Sequence of chain 1.A:
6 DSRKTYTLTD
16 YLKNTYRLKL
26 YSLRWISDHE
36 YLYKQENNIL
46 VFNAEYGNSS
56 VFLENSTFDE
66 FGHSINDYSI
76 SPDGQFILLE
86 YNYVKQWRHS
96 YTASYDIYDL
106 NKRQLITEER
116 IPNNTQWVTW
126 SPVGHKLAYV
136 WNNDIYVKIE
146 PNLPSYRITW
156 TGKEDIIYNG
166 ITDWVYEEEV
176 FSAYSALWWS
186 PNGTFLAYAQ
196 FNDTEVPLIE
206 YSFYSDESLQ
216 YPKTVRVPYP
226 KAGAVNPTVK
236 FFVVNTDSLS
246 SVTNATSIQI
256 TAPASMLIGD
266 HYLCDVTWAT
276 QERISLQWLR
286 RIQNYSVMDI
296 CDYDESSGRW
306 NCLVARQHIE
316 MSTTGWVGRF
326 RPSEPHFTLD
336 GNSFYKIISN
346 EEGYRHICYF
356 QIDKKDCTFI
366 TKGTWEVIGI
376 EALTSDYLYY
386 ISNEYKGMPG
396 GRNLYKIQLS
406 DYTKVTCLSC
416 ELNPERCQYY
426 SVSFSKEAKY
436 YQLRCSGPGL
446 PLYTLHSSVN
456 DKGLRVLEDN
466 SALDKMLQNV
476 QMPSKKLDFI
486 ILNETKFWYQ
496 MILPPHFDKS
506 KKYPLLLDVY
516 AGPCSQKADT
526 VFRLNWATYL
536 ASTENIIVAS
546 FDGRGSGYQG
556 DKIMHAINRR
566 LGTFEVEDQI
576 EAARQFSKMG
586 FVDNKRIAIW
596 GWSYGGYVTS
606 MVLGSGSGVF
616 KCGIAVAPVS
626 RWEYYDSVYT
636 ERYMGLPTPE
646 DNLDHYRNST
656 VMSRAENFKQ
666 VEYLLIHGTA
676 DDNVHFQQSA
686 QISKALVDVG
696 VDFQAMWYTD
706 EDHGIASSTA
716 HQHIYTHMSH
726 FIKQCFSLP

Binding-site contacts:
Ligand atom O6 contacts residue GLU200 of chain 1.A at 3.4 Å (salt-bridge).
Ligand atom O6 contacts residue THR199 of chain 1.A at 3.8 Å.
Ligand atom C7 contacts residue ASN197 of chain 1.A at 3.5 Å.
Ligand atom C2 contacts residue ASN197 of chain 1.A at 2.5 Å.
Ligand atom C5 contacts residue ASN197 of chain 1.A at 3.6 Å.
Ligand atom O5 contacts residue ASN197 of chain 1.A at 2.3 Å (h-bond).
Ligand atom C6 contacts residue GLU200 of chain 1.A at 4.5 Å.
Ligand atom C1 contacts residue THR199 of chain 1.A at 3.3 Å.
Ligand atom C3 contacts residue ASN197 of chain 1.A at 3.8 Å.
Ligand atom O5 contacts residue THR199 of chain 1.A at 3.7 Å.
Ligand atom N2 contacts residue ASN197 of chain 1.A at 3.1 Å (h-bond).
Ligand atom O7 contacts residue THR156 of chain 1.A at 4.3 Å.
Ligand atom N2 contacts residue ILE162 of chain 1.A at 3.7 Å.
Ligand atom C4 contacts residue ASN197 of chain 1.A at 4.3 Å.
Ligand atom C8 contacts residue LYS235 of chain 1.A at 4.1 Å.
Ligand atom C8 contacts residue ASN197 of chain 1.A at 3.4 Å.
Ligand atom C5 contacts residue THR199 of chain 1.A at 3.9 Å.
Ligand atom O7 contacts residue ILE162 of chain 1.A at 3.7 Å.
Ligand atom C2 contacts residue THR199 of chain 1.A at 4.4 Å.
Ligand atom C8 contacts residue GLN195 of chain 1.A at 4.1 Å.
Ligand atom C1 contacts residue ILE162 of chain 1.A at 4.2 Å (hydrophobic).
Ligand atom C6 contacts residue THR199 of chain 1.A at 4.5 Å.
Ligand atom C1 contacts residue ASN197 of chain 1.A at 1.4 Å.
Ligand atom C2 contacts residue ILE162 of chain 1.A at 4.5 Å (hydrophobic).
Ligand atom C7 contacts residue ILE162 of chain 1.A at 3.8 Å (hydrophobic).

This small molecule binds to this protein.
Small molecule (SMILES): CC(=O)N[C@@H]1[C@@H](O)[C@H](O)[C@@H](CO)O[C@H]1O